Binding-site contacts:
Ligand atom O1A contacts residue GLY78 of chain 13.D at 3.8 Å.
Ligand atom C8 contacts residue ARG77 of chain 13.D at 4.2 Å.
Ligand atom O1B contacts residue ARG77 of chain 13.D at 2.4 Å (salt-bridge).
Ligand atom C2 contacts residue GLY78 of chain 13.D at 4.2 Å.
Ligand atom C4 contacts residue HIS298 of chain 13.D at 3.7 Å.
Ligand atom O4 contacts residue ARG77 of chain 13.D at 4.2 Å.
Ligand atom C5 contacts residue TYR72 of chain 13.D at 3.5 Å (hydrophobic).
Ligand atom O1B contacts residue TYR72 of chain 13.D at 4.0 Å.
Ligand atom C4 contacts residue ARG77 of chain 13.D at 4.0 Å.
Ligand atom C4 contacts residue GLY78 of chain 13.D at 3.9 Å.
Ligand atom C6 contacts residue ASN93 of chain 13.D at 3.4 Å.
Ligand atom O4 contacts residue VAL296 of chain 13.D at 3.9 Å.
Ligand atom C3 contacts residue HIS298 of chain 13.D at 3.8 Å.
Ligand atom N5 contacts residue TYR72 of chain 13.D at 2.9 Å (h-bond).
Ligand atom O4 contacts residue TYR72 of chain 13.D at 3.7 Å.
Ligand atom C2 contacts residue ARG77 of chain 13.D at 4.0 Å.
Ligand atom O1A contacts residue TYR72 of chain 13.D at 3.4 Å.
Ligand atom O4 contacts residue ASN80 of chain 13.D at 4.1 Å.
Ligand atom C5 contacts residue ASN93 of chain 13.D at 4.1 Å.
Ligand atom O1A contacts residue ARG77 of chain 13.D at 2.7 Å (salt-bridge).
Ligand atom C11 contacts residue TYR72 of chain 13.D at 4.2 Å (hydrophobic).
Ligand atom C4 contacts residue TYR72 of chain 13.D at 3.4 Å (hydrophobic).
Ligand atom C3 contacts residue GLY78 of chain 13.D at 3.8 Å.
Ligand atom O4 contacts residue GLY78 of chain 13.D at 3.4 Å (h-bond).
Ligand atom O1A contacts residue LYS186 of chain 13.D at 4.3 Å.
Ligand atom O6 contacts residue ASN93 of chain 13.D at 3.6 Å (h-bond).
Ligand atom C3 contacts residue VAL296 of chain 13.D at 3.6 Å (hydrophobic).
Ligand atom C1 contacts residue TYR72 of chain 13.D at 3.8 Å (hydrophobic).
Ligand atom C6 contacts residue THR94 of chain 13.D at 4.3 Å.
Ligand atom C4 contacts residue VAL296 of chain 13.D at 4.2 Å (hydrophobic).
Ligand atom O4 contacts residue HIS298 of chain 13.D at 2.7 Å (h-bond).
Ligand atom O4 contacts residue THR291 of chain 13.D at 3.9 Å.
Ligand atom C6 contacts residue ASN80 of chain 13.D at 4.3 Å.
Ligand atom C1 contacts residue ARG77 of chain 13.D at 3.1 Å.
Ligand atom O8 contacts residue TYR72 of chain 13.D at 3.4 Å (h-bond).
Ligand atom C3 contacts residue ARG77 of chain 13.D at 3.3 Å.
Ligand atom O8 contacts residue ARG77 of chain 13.D at 3.5 Å (salt-bridge).
Ligand atom O3 contacts residue GLY78 of chain 13.D at 3.7 Å.
Ligand atom C6 contacts residue TYR72 of chain 13.D at 3.7 Å (hydrophobic).
Ligand atom C10 contacts residue TYR72 of chain 13.D at 4.0 Å (hydrophobic).

Sequence of chain 13.E:
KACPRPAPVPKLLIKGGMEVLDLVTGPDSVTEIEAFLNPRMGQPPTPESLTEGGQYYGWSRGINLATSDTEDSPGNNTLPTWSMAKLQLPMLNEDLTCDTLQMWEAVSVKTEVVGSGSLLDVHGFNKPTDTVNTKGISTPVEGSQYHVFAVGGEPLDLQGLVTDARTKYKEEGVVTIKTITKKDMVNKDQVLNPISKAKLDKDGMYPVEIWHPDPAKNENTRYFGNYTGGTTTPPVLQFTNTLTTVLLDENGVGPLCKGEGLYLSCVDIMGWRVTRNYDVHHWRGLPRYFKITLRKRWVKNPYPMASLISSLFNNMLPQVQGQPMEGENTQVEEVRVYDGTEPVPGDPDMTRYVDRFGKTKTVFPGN

Sequence of chain 13.D:
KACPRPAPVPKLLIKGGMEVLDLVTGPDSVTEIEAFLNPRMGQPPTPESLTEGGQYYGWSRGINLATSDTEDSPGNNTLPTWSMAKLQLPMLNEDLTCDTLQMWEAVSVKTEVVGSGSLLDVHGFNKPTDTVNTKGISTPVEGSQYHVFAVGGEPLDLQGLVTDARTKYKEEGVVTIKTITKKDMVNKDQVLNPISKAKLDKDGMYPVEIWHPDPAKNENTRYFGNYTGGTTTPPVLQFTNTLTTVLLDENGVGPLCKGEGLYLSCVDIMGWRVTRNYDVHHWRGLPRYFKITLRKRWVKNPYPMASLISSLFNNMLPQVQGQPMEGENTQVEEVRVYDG

This protein binds this small molecule.
Small molecule (SMILES): CC(=O)N[C@@H]1[C@@H](O[C@@H]2O[C@H](CO)[C@H](O)[C@H](O[C@]3(C(=O)O)C[C@H](O)[C@@H](NC(C)=O)[C@H]([C@H](O)[C@H](O)CO)O3)[C@H]2O)[C@H](O)[C@@H](CO[C@]2(C(=O)O)C[C@H](O)[C@@H](NC(C)=O)[C@H]([C@H](O)[C@H](O)CO)O2)O[C@H]1O